This protein binds this small molecule.
Small molecule (SMILES): CC(=O)N[C@H]1[C@H](O[C@H]2[C@H](O)[C@@H](NC(C)=O)CO[C@@H]2CO)O[C@H](CO)[C@@H](O)[C@@H]1O

Binding-site contacts:
Ligand atom C7 contacts residue THR1098 of chain 1.B at 3.9 Å.
Ligand atom O4 contacts residue HIS1099 of chain 1.B at 3.9 Å.
Ligand atom O6 contacts residue PHE1101 of chain 1.B at 4.3 Å.
Ligand atom C6 contacts residue PHE1101 of chain 1.B at 3.9 Å (hydrophobic).
Ligand atom C2 contacts residue THR1098 of chain 1.B at 3.7 Å.
Ligand atom C5 contacts residue HIS1099 of chain 1.B at 3.6 Å.
Ligand atom C7 contacts residue ASN1096 of chain 1.B at 3.4 Å.
Ligand atom C3 contacts residue THR1098 of chain 1.B at 3.9 Å.
Ligand atom C8 contacts residue HIS1099 of chain 1.B at 4.0 Å.
Ligand atom C3 contacts residue ASN1096 of chain 1.B at 3.8 Å.
Ligand atom C1 contacts residue THR1098 of chain 1.B at 3.8 Å.
Ligand atom C2 contacts residue HIS1099 of chain 1.B at 4.1 Å.
Ligand atom C8 contacts residue ASN1096 of chain 1.B at 3.4 Å.
Ligand atom C2 contacts residue ASN1096 of chain 1.B at 2.5 Å.
Ligand atom C3 contacts residue HIS1099 of chain 1.B at 3.7 Å.
Ligand atom C1 contacts residue ASN1096 of chain 1.B at 1.4 Å.
Ligand atom N2 contacts residue THR1098 of chain 1.B at 3.0 Å (h-bond).
Ligand atom C4 contacts residue HIS1099 of chain 1.B at 4.1 Å.
Ligand atom O5 contacts residue ASN1096 of chain 1.B at 2.3 Å (h-bond).
Ligand atom C1 contacts residue PHE1101 of chain 1.B at 4.3 Å (hydrophobic).
Ligand atom C4 contacts residue ASN1096 of chain 1.B at 4.2 Å.
Ligand atom C7 contacts residue HIS1099 of chain 1.B at 3.9 Å.
Ligand atom C5 contacts residue ASN1096 of chain 1.B at 3.7 Å.
Ligand atom N2 contacts residue HIS1099 of chain 1.B at 4.4 Å.
Ligand atom O5 contacts residue PHE1101 of chain 1.B at 3.5 Å.
Ligand atom O7 contacts residue ASN1096 of chain 1.B at 3.5 Å (h-bond).
Ligand atom C8 contacts residue THR1098 of chain 1.B at 3.9 Å.
Ligand atom O7 contacts residue HIS1099 of chain 1.B at 3.5 Å (h-bond).
Ligand atom C1 contacts residue HIS1099 of chain 1.B at 3.6 Å.
Ligand atom O5 contacts residue HIS1099 of chain 1.B at 4.0 Å.
Ligand atom N2 contacts residue ASN1096 of chain 1.B at 3.0 Å (h-bond).
Ligand atom C5 contacts residue PHE1101 of chain 1.B at 4.1 Å (hydrophobic).

Sequence of chain 1.B:
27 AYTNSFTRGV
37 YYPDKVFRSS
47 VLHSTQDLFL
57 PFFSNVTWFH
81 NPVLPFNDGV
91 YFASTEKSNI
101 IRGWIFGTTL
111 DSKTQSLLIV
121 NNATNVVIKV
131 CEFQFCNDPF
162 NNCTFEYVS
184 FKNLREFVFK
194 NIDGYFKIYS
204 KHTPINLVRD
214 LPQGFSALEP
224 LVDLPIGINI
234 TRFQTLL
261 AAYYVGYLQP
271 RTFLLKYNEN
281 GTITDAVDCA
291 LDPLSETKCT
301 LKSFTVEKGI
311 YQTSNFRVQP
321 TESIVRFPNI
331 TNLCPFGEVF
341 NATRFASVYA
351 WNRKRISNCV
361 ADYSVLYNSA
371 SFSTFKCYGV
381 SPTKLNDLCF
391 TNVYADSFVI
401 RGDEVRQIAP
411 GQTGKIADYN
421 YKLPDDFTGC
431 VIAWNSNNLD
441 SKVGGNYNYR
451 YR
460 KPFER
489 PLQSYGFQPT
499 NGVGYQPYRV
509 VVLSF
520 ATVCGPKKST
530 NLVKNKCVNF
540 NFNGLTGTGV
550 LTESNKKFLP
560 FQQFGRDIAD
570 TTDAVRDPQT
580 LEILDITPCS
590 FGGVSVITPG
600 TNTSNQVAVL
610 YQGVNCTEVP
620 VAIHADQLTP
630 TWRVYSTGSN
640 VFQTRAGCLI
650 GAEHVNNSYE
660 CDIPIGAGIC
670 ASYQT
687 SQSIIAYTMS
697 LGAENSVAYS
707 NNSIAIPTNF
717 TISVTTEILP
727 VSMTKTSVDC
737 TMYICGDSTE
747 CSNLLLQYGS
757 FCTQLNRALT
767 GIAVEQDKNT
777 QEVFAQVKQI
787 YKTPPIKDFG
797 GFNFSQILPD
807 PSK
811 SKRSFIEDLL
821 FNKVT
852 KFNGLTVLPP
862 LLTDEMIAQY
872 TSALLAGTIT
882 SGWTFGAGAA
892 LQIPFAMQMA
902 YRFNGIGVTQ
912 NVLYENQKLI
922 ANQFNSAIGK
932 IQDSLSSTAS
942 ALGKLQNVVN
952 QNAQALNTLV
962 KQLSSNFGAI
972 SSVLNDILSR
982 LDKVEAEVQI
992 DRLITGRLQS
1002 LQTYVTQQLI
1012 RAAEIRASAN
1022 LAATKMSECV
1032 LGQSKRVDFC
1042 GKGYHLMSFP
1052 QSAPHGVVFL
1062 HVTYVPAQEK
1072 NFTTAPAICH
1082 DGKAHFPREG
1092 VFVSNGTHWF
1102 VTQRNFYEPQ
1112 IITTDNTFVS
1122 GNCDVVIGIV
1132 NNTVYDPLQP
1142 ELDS